Binding-site contacts:
Ligand atom O contacts residue SER132 of chain 1.B at 3.5 Å.
Ligand atom OE1 contacts residue LYS377 of chain 1.B at 3.9 Å.
Ligand atom OXT contacts residue SER133 of chain 1.B at 2.6 Å (h-bond).
Ligand atom CB contacts residue TRP78 of chain 1.B at 4.2 Å (hydrophobic).
Ligand atom OE1 contacts residue TYR42 of chain 1.B at 3.5 Å (h-bond).
Ligand atom OXT contacts residue SER157 of chain 1.B at 4.1 Å.
Ligand atom CA contacts residue THR156 of chain 1.B at 4.0 Å.
Ligand atom CA contacts residue SER154 of chain 1.B at 3.5 Å.
Ligand atom OXT contacts residue SER154 of chain 1.B at 3.4 Å (h-bond).
Ligand atom O contacts residue GLY131 of chain 1.B at 4.2 Å.
Ligand atom CD contacts residue LYS377 of chain 1.B at 4.4 Å.
Ligand atom CD contacts residue TRP78 of chain 1.B at 3.9 Å (hydrophobic).
Ligand atom OE2 contacts residue TYR42 of chain 1.B at 2.6 Å (h-bond).
Ligand atom C contacts residue SER132 of chain 1.B at 4.3 Å.
Ligand atom C contacts residue SER154 of chain 1.B at 3.7 Å.
Ligand atom C contacts residue THR156 of chain 1.B at 4.1 Å.
Ligand atom OE2 contacts residue TRP78 of chain 1.B at 3.7 Å.
Ligand atom O contacts residue SER133 of chain 1.B at 3.0 Å (h-bond).
Ligand atom C contacts residue ALA155 of chain 1.B at 4.3 Å (hydrophobic).
Ligand atom N contacts residue THR156 of chain 1.B at 2.9 Å (h-bond).
Ligand atom C contacts residue GLY131 of chain 1.B at 4.2 Å.
Ligand atom N contacts residue SER154 of chain 1.B at 2.8 Å (h-bond).
Ligand atom OXT contacts residue ALA155 of chain 1.B at 3.5 Å.
Ligand atom OE1 contacts residue SER154 of chain 1.B at 3.8 Å.
Ligand atom C contacts residue SER133 of chain 1.B at 3.6 Å.
Ligand atom CB contacts residue SER154 of chain 1.B at 3.5 Å.
Ligand atom OE1 contacts residue TRP78 of chain 1.B at 4.0 Å.
Ligand atom CG contacts residue SER154 of chain 1.B at 4.2 Å.
Ligand atom CB contacts residue GLY131 of chain 1.B at 3.9 Å.
Ligand atom OXT contacts residue THR156 of chain 1.B at 3.0 Å (h-bond).
Ligand atom CD contacts residue TYR42 of chain 1.B at 3.4 Å (hydrophobic).

A small-molecule ligand and the protein it binds are described below.
Small molecule (SMILES): N[C@@H](CCC(=O)O)C(=O)O

Sequence of chain 1.B:
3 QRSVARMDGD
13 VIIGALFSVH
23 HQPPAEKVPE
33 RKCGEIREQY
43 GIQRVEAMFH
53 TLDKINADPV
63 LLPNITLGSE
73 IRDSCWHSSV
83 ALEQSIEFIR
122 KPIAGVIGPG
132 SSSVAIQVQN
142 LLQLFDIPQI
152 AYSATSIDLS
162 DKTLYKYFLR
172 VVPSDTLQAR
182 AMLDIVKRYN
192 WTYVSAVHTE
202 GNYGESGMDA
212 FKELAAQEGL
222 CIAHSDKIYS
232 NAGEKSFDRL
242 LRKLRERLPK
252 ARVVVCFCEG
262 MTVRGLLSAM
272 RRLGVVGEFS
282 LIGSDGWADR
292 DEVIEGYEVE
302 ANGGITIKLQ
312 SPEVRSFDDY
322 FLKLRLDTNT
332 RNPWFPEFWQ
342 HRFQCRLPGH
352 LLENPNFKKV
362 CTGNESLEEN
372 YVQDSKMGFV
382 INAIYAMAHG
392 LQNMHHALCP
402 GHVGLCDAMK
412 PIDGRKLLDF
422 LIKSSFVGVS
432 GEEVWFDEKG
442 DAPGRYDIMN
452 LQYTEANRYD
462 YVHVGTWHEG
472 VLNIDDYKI